Sequence of chain 1.B:
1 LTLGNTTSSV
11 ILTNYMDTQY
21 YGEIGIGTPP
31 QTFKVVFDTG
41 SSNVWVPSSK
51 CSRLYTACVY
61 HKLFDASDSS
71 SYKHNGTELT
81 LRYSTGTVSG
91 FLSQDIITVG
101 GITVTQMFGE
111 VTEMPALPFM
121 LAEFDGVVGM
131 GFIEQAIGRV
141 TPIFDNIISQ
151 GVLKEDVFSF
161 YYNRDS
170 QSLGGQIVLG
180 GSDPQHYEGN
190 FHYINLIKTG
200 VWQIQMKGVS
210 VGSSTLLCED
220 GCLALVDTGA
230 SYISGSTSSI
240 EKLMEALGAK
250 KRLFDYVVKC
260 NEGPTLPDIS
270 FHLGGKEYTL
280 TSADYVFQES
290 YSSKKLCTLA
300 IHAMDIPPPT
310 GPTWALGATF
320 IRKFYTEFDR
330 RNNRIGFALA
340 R

Binding-site contacts:
Ligand atom C3 contacts residue SER84 of chain 1.B at 3.6 Å.
Ligand atom C16 contacts residue PRO306 of chain 1.B at 3.8 Å (hydrophobic).
Ligand atom C27 contacts residue VAL127 of chain 1.B at 3.3 Å (hydrophobic).
Ligand atom C5 contacts residue ASP38 of chain 1.B at 3.5 Å.
Ligand atom C29 contacts residue GLY228 of chain 1.B at 3.4 Å.
Ligand atom C39 contacts residue GLY228 of chain 1.B at 3.4 Å.
Ligand atom C5 contacts residue ASP226 of chain 1.B at 3.7 Å.
Ligand atom O40 contacts residue THR18 of chain 1.B at 3.8 Å.
Ligand atom C15 contacts residue TYR83 of chain 1.B at 3.5 Å (hydrophobic).
Ligand atom C36 contacts residue GLY228 of chain 1.B at 3.2 Å.
Ligand atom O40 contacts residue GLN19 of chain 1.B at 3.8 Å.
Ligand atom C2 contacts residue ASP226 of chain 1.B at 3.5 Å.
Ligand atom C28 contacts residue ASP38 of chain 1.B at 3.7 Å.
Ligand atom C1 contacts residue GLY40 of chain 1.B at 3.3 Å.
Ligand atom C5 contacts residue GLY228 of chain 1.B at 3.3 Å.
Ligand atom C18 contacts residue TYR83 of chain 1.B at 3.4 Å (hydrophobic).
Ligand atom O12 contacts residue ILE305 of chain 1.B at 3.5 Å.
Ligand atom C41 contacts residue TYR20 of chain 1.B at 3.8 Å (hydrophobic).
Ligand atom N20 contacts residue GLY228 of chain 1.B at 3.2 Å (h-bond).
Ligand atom N20 contacts residue SER84 of chain 1.B at 3.7 Å.
Ligand atom O19 contacts residue SER84 of chain 1.B at 3.1 Å (h-bond).
Ligand atom C38 contacts residue THR18 of chain 1.B at 3.5 Å.
Ligand atom N6 contacts residue ASP226 of chain 1.B at 2.8 Å (salt-bridge).
Ligand atom O40 contacts residue TYR20 of chain 1.B at 3.2 Å (h-bond).
Ligand atom O19 contacts residue TYR83 of chain 1.B at 3.2 Å.
Ligand atom C34 contacts residue PRO118 of chain 1.B at 3.8 Å (hydrophobic).
Ligand atom C37 contacts residue PHE124 of chain 1.B at 3.7 Å (hydrophobic).
Ligand atom C15 contacts residue SER84 of chain 1.B at 3.8 Å.
Ligand atom C8 contacts residue SER84 of chain 1.B at 3.4 Å.
Ligand atom C41 contacts residue ALA229 of chain 1.B at 3.5 Å (hydrophobic).
Ligand atom C1 contacts residue ASP226 of chain 1.B at 3.4 Å.
Ligand atom C1 contacts residue ASP38 of chain 1.B at 3.4 Å.
Ligand atom C27 contacts residue TYR83 of chain 1.B at 3.5 Å (hydrophobic).
Ligand atom N6 contacts residue ASP38 of chain 1.B at 2.8 Å (salt-bridge).
Ligand atom C14 contacts residue TYR83 of chain 1.B at 3.4 Å (hydrophobic).
Ligand atom C17 contacts residue ILE305 of chain 1.B at 3.7 Å (hydrophobic).
Ligand atom C16 contacts residue SER84 of chain 1.B at 3.6 Å.
Ligand atom C26 contacts residue TYR83 of chain 1.B at 3.6 Å (hydrophobic).
Ligand atom C41 contacts residue THR227 of chain 1.B at 3.3 Å.
Ligand atom C38 contacts residue GLN19 of chain 1.B at 3.7 Å.

The protein below binds the small molecule below.
Small molecule (SMILES): COCCCCC1(CNC(=O)[C@@H]2CNC[C@H](NS(=O)(=O)c3ccc(C)cc3)C2)c2ccccc2Oc2ccccc21